Binding-site contacts:
Ligand atom O6 contacts residue GLN268 of chain 1.A at 3.7 Å.
Ligand atom N2 contacts residue ASN285 of chain 1.A at 2.7 Å (h-bond).
Ligand atom C6 contacts residue GLN268 of chain 1.A at 4.5 Å.
Ligand atom C2 contacts residue ASN285 of chain 1.A at 2.2 Å.
Ligand atom O7 contacts residue ASN285 of chain 1.A at 3.6 Å.
Ligand atom C5 contacts residue ASN285 of chain 1.A at 3.6 Å.
Ligand atom C8 contacts residue ASN285 of chain 1.A at 4.0 Å.
Ligand atom C1 contacts residue ASN285 of chain 1.A at 1.4 Å.
Ligand atom C7 contacts residue ASN285 of chain 1.A at 3.4 Å.
Ligand atom C5 contacts residue GLN268 of chain 1.A at 4.5 Å.
Ligand atom O5 contacts residue ASN285 of chain 1.A at 2.3 Å (h-bond).
Ligand atom C3 contacts residue ASN285 of chain 1.A at 3.6 Å.
Ligand atom C4 contacts residue ASN285 of chain 1.A at 4.1 Å.

Sequence of chain 1.A:
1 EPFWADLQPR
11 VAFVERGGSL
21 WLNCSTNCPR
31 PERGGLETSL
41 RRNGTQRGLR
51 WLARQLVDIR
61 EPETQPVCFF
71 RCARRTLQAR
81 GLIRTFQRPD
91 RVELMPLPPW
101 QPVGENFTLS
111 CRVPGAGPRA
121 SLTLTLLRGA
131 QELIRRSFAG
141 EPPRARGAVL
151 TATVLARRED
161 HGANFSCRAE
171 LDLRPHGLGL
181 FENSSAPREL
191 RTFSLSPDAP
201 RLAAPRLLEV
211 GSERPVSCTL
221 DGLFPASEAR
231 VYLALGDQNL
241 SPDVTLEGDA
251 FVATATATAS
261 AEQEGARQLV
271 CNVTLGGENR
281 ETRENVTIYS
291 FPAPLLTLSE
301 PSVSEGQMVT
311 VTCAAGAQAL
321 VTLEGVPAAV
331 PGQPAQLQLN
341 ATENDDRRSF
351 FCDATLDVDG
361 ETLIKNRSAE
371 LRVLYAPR

This small molecule binds to this protein.
Small molecule (SMILES): CC(=O)N[C@H]1[C@H](O[C@H]2[C@H](O)[C@@H](NC(C)=O)CO[C@@H]2CO)O[C@H](CO)[C@@H](O[C@@H]2O[C@H](CO)[C@@H](O)[C@H](O[C@H]3O[C@H](CO)[C@@H](O)[C@H](O)[C@@H]3O)[C@@H]2O)[C@@H]1O